Sequence of chain 1.A:
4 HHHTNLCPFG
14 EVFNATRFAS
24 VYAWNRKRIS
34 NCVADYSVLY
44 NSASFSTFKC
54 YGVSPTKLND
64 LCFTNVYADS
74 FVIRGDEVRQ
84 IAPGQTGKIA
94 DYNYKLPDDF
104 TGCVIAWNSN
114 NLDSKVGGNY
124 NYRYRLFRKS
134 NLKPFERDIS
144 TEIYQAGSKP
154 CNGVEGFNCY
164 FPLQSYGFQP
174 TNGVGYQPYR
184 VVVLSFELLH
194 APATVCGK

Sequence of chain 1.B:
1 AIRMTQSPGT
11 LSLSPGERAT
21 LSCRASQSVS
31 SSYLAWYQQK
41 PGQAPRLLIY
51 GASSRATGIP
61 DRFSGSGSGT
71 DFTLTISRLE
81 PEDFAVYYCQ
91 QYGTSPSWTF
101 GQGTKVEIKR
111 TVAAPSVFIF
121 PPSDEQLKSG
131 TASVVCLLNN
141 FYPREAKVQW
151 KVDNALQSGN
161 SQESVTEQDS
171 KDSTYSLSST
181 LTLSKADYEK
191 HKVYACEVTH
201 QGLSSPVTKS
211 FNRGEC

A small-molecule ligand and the protein it binds are described below.
Small molecule (SMILES): CC(=O)N[C@H]1[C@H](O[C@H]2[C@H](O)[C@@H](NC(C)=O)CO[C@@H]2CO[C@@H]2O[C@@H](C)[C@@H](O)[C@@H](O)[C@@H]2O)O[C@H](CO)[C@@H](O[C@@H]2O[C@H](CO)[C@@H](O)[C@H](O)[C@@H]2O)[C@@H]1O

Binding-site contacts:
Ligand atom C2 contacts residue TYR50 of chain 1.B at 4.1 Å (hydrophobic).
Ligand atom C6 contacts residue SER100 of chain 1.C at 4.0 Å.
Ligand atom C7 contacts residue ILE105 of chain 1.C at 4.5 Å (hydrophobic).
Ligand atom C3 contacts residue TYR50 of chain 1.B at 3.9 Å (hydrophobic).
Ligand atom C8 contacts residue ALA18 of chain 1.A at 3.5 Å (hydrophobic).
Ligand atom O3 contacts residue SER45 of chain 1.A at 3.5 Å (h-bond).
Ligand atom O7 contacts residue ASN17 of chain 1.A at 3.1 Å (h-bond).
Ligand atom C8 contacts residue ASN17 of chain 1.A at 3.8 Å.
Ligand atom C2 contacts residue ASN17 of chain 1.A at 2.5 Å.
Ligand atom C1 contacts residue ALA103 of chain 1.C at 4.3 Å (hydrophobic).
Ligand atom C3 contacts residue ASN17 of chain 1.A at 3.8 Å.
Ligand atom O7 contacts residue ILE105 of chain 1.C at 3.7 Å.
Ligand atom O5 contacts residue ASN17 of chain 1.A at 2.3 Å (h-bond).
Ligand atom C7 contacts residue ASN17 of chain 1.A at 3.2 Å.
Ligand atom N2 contacts residue ASN17 of chain 1.A at 3.0 Å (h-bond).
Ligand atom C5 contacts residue ASN17 of chain 1.A at 3.6 Å.
Ligand atom O4 contacts residue VAL41 of chain 1.A at 4.1 Å.
Ligand atom O3 contacts residue SER47 of chain 1.A at 3.9 Å.
Ligand atom O7 contacts residue ARG183 of chain 1.A at 4.4 Å.
Ligand atom C6 contacts residue TRP102 of chain 1.C at 4.4 Å (hydrophobic).
Ligand atom O5 contacts residue ALA103 of chain 1.C at 3.8 Å.
Ligand atom C8 contacts residue PHE107 of chain 1.C at 3.8 Å (hydrophobic).
Ligand atom C6 contacts residue THR28 of chain 1.C at 3.8 Å.
Ligand atom N2 contacts residue TYR50 of chain 1.B at 3.7 Å.
Ligand atom C1 contacts residue TYR50 of chain 1.B at 4.2 Å (hydrophobic).
Ligand atom C6 contacts residue VAL41 of chain 1.A at 4.5 Å (hydrophobic).
Ligand atom O7 contacts residue PHE16 of chain 1.A at 3.6 Å (h-bond).
Ligand atom C1 contacts residue ASN17 of chain 1.A at 1.4 Å.
Ligand atom C6 contacts residue ALA103 of chain 1.C at 4.5 Å (hydrophobic).
Ligand atom C7 contacts residue LEU115 of chain 1.A at 4.3 Å (hydrophobic).
Ligand atom O7 contacts residue LEU115 of chain 1.A at 4.3 Å.
Ligand atom C4 contacts residue ASN17 of chain 1.A at 4.2 Å.
Ligand atom O7 contacts residue THR57 of chain 1.B at 4.0 Å.
Ligand atom C8 contacts residue LEU115 of chain 1.A at 3.8 Å (hydrophobic).
Ligand atom C8 contacts residue ARG183 of chain 1.A at 3.7 Å.

Sequence of chain 1.C:
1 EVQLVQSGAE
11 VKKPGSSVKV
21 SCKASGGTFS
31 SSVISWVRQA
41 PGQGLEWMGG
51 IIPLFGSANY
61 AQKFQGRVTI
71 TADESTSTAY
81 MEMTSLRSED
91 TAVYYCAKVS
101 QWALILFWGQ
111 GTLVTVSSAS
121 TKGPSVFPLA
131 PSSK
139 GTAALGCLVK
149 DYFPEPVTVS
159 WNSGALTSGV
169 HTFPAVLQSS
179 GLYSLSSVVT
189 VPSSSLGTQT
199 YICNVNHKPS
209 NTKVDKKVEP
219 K